Sequence of chain 1.A:
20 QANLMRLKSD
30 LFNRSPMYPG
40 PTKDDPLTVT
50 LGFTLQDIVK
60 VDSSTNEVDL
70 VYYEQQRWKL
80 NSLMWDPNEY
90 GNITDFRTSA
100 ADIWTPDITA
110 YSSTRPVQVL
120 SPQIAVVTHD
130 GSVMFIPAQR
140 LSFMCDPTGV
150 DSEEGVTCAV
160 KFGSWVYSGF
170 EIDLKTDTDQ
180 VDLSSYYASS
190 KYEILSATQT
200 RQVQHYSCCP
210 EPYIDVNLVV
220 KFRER

Binding-site contacts:
Ligand atom C7 contacts residue CYS208 of chain 1.E at 3.9 Å (hydrophobic).
Ligand atom N contacts residue TYR110 of chain 1.E at 3.1 Å (h-bond).
Ligand atom C12 contacts residue ARG96 of chain 1.A at 3.8 Å.
Ligand atom C10 contacts residue ILE135 of chain 1.A at 3.8 Å (hydrophobic).
Ligand atom C15 contacts residue VAL125 of chain 1.A at 3.7 Å (hydrophobic).
Ligand atom C8 contacts residue ILE135 of chain 1.A at 3.7 Å (hydrophobic).
Ligand atom C4 contacts residue TYR212 of chain 1.E at 3.7 Å (hydrophobic).
Ligand atom F contacts residue VAL165 of chain 1.E at 3.9 Å.
Ligand atom C13 contacts residue ARG96 of chain 1.A at 3.7 Å.
Ligand atom N1 contacts residue VAL165 of chain 1.E at 3.7 Å.
Ligand atom C6 contacts residue TRP164 of chain 1.E at 3.3 Å (hydrophobic).
Ligand atom C15 contacts residue MET133 of chain 1.A at 3.8 Å (hydrophobic).
Ligand atom C6 contacts residue ILE135 of chain 1.A at 3.8 Å (hydrophobic).
Ligand atom C contacts residue TYR205 of chain 1.E at 3.4 Å (hydrophobic).
Ligand atom C16 contacts residue MET133 of chain 1.A at 3.9 Å (hydrophobic).
Ligand atom C14 contacts residue VAL125 of chain 1.A at 3.8 Å (hydrophobic).
Ligand atom C3 contacts residue TRP164 of chain 1.E at 3.6 Å (hydrophobic).
Ligand atom C7 contacts residue TYR212 of chain 1.E at 3.8 Å (hydrophobic).
Ligand atom N contacts residue TRP164 of chain 1.E at 3.0 Å (h-bond).
Ligand atom O contacts residue THR127 of chain 1.A at 3.9 Å.
Ligand atom N1 contacts residue ILE135 of chain 1.A at 3.7 Å.
Ligand atom C4 contacts residue TRP164 of chain 1.E at 3.4 Å (hydrophobic).
Ligand atom C13 contacts residue PO41 of chain 1.NA at 3.5 Å.
Ligand atom C9 contacts residue ILE135 of chain 1.A at 3.7 Å (hydrophobic).
Ligand atom N2 contacts residue ASP94 of chain 1.A at 3.3 Å (salt-bridge).
Ligand atom N1 contacts residue TRP164 of chain 1.E at 3.7 Å.
Ligand atom C10 contacts residue TRP164 of chain 1.E at 3.2 Å (hydrophobic).
Ligand atom C7 contacts residue ILE135 of chain 1.A at 3.7 Å (hydrophobic).
Ligand atom C12 contacts residue TYR212 of chain 1.E at 3.3 Å (hydrophobic).
Ligand atom C2 contacts residue TRP164 of chain 1.E at 3.7 Å (hydrophobic).
Ligand atom F contacts residue VAL125 of chain 1.A at 3.7 Å.
Ligand atom C1 contacts residue TYR72 of chain 1.A at 3.7 Å (hydrophobic).
Ligand atom C11 contacts residue VAL125 of chain 1.A at 3.9 Å (hydrophobic).
Ligand atom N2 contacts residue PO41 of chain 1.NA at 2.9 Å (h-bond).
Ligand atom C16 contacts residue VAL125 of chain 1.A at 3.8 Å (hydrophobic).
Ligand atom C5 contacts residue TRP164 of chain 1.E at 3.6 Å (hydrophobic).
Ligand atom C17 contacts residue VAL125 of chain 1.A at 3.9 Å (hydrophobic).
Ligand atom C5 contacts residue TYR110 of chain 1.E at 3.2 Å (hydrophobic).
Ligand atom C contacts residue TYR110 of chain 1.E at 3.8 Å (hydrophobic).
Ligand atom C17 contacts residue PO41 of chain 1.NA at 4.0 Å.

Sequence of chain 1.E:
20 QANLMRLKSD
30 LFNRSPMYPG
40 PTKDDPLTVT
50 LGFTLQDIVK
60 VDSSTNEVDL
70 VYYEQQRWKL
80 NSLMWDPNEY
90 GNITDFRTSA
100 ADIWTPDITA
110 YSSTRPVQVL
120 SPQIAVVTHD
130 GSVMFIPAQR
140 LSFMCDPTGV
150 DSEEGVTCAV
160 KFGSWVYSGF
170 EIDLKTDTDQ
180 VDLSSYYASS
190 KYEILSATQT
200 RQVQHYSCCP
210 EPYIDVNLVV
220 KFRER

A protein and the small-molecule ligand that binds it are described below.
Small molecule (SMILES): NC(=O)c1ccc(-c2cc([C@H]3C[C@@H]4CC[C@H]3N4)cnc2F)cc1